Sequence of chain 1.F:
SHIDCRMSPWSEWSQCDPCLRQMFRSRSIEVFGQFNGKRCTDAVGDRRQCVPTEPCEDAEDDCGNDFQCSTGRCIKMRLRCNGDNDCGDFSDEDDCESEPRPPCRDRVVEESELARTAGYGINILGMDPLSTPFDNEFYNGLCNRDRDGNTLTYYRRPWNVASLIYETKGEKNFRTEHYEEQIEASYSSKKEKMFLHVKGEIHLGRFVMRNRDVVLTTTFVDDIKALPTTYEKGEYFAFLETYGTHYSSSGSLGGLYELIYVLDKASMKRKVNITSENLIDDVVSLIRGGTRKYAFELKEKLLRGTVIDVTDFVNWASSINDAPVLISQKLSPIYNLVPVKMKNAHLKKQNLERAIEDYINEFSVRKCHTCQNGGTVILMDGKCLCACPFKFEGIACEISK

A protein and the small-molecule ligand that binds it are described below.
Small molecule (SMILES): CC(=O)N[C@@H]1[C@@H](O)[C@H](O)[C@@H](CO)O[C@H]1O

Binding-site contacts:
Ligand atom N2 contacts residue THR523 of chain 1.F at 2.8 Å (h-bond).
Ligand atom O5 contacts residue THR523 of chain 1.F at 2.5 Å (h-bond).
Ligand atom C8 contacts residue THR523 of chain 1.F at 4.4 Å.
Ligand atom O5 contacts residue ALA534 of chain 1.F at 4.0 Å.
Ligand atom C4 contacts residue THR523 of chain 1.F at 4.3 Å.
Ligand atom C5 contacts residue THR523 of chain 1.F at 3.8 Å.
Ligand atom C2 contacts residue GLY521 of chain 1.F at 3.6 Å.
Ligand atom C1 contacts residue THR523 of chain 1.F at 1.5 Å.
Ligand atom N2 contacts residue GLY522 of chain 1.F at 4.5 Å.
Ligand atom C6 contacts residue CYS535 of chain 1.F at 3.9 Å (hydrophobic).
Ligand atom N2 contacts residue GLY521 of chain 1.F at 3.6 Å (h-bond).
Ligand atom O6 contacts residue CYS535 of chain 1.F at 4.3 Å.
Ligand atom C2 contacts residue THR523 of chain 1.F at 2.5 Å.
Ligand atom C2 contacts residue GLY522 of chain 1.F at 4.4 Å.
Ligand atom C6 contacts residue ALA534 of chain 1.F at 4.1 Å (hydrophobic).
Ligand atom C1 contacts residue GLY522 of chain 1.F at 4.5 Å.
Ligand atom O7 contacts residue THR523 of chain 1.F at 3.5 Å (h-bond).
Ligand atom C3 contacts residue THR523 of chain 1.F at 3.8 Å.
Ligand atom O3 contacts residue GLY521 of chain 1.F at 4.3 Å.
Ligand atom C7 contacts residue THR523 of chain 1.F at 3.4 Å.